Sequence of chain 1.A:
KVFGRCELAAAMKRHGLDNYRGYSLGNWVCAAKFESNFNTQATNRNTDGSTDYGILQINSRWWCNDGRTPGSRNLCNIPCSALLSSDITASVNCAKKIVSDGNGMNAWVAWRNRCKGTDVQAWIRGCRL

A protein and the small-molecule ligand that binds it are described below.
Small molecule (SMILES): O=C(O)c1cc(N2C=C(CCO)NN2)cc(C(=O)O)n1

Binding-site contacts:
Ligand atom O1 contacts residue IKX1 of chain 1.E at 3.2 Å (h-bond).
Ligand atom O4 contacts residue EU31 of chain 1.B at 2.5 Å.
Ligand atom O3 contacts residue TRP123 of chain 1.A at 3.7 Å.
Ligand atom C10 contacts residue TRP123 of chain 1.A at 3.4 Å (hydrophobic).
Ligand atom O3 contacts residue ARG5 of chain 1.A at 4.0 Å.
Ligand atom O4 contacts residue IKX1 of chain 1.D at 3.2 Å (h-bond).
Ligand atom N1 contacts residue EU31 of chain 1.B at 2.6 Å.
Ligand atom C6 contacts residue EU31 of chain 1.B at 3.4 Å.
Ligand atom N1 contacts residue IKX1 of chain 1.D at 3.0 Å (h-bond).
Ligand atom C2 contacts residue IKX1 of chain 1.E at 3.7 Å.
Ligand atom C1 contacts residue IKX1 of chain 1.E at 3.7 Å.
Ligand atom C11 contacts residue TRP123 of chain 1.A at 4.2 Å (hydrophobic).
Ligand atom N2 contacts residue TRP123 of chain 1.A at 4.3 Å.
Ligand atom C9 contacts residue TRP123 of chain 1.A at 3.9 Å (hydrophobic).
Ligand atom C10 contacts residue ALA122 of chain 1.A at 4.1 Å (hydrophobic).
Ligand atom C8 contacts residue TRP123 of chain 1.A at 3.5 Å (hydrophobic).
Ligand atom N4 contacts residue ALA122 of chain 1.A at 3.8 Å.
Ligand atom C6 contacts residue IKX1 of chain 1.D at 3.4 Å.
Ligand atom C6 contacts residue IKX1 of chain 1.E at 3.8 Å.
Ligand atom C7 contacts residue IKX1 of chain 1.E at 3.9 Å.
Ligand atom C6 contacts residue ARG5 of chain 1.A at 3.7 Å.
Ligand atom C1 contacts residue EU31 of chain 1.B at 3.4 Å.
Ligand atom C7 contacts residue EU31 of chain 1.B at 3.3 Å.
Ligand atom C7 contacts residue IKX1 of chain 1.D at 3.5 Å.
Ligand atom O4 contacts residue IKX1 of chain 1.E at 3.1 Å (h-bond).
Ligand atom O4 contacts residue LYS33 of chain 1.A at 3.5 Å (salt-bridge).
Ligand atom C1 contacts residue IKX1 of chain 1.D at 4.0 Å.
Ligand atom O1 contacts residue IKX1 of chain 1.D at 3.0 Å (h-bond).
Ligand atom O1 contacts residue EU31 of chain 1.B at 2.5 Å.
Ligand atom C5 contacts residue ARG5 of chain 1.A at 3.8 Å.
Ligand atom O3 contacts residue LYS33 of chain 1.A at 2.7 Å (salt-bridge).
Ligand atom C9 contacts residue ALA122 of chain 1.A at 4.2 Å (hydrophobic).
Ligand atom C2 contacts residue IKX1 of chain 1.D at 3.7 Å.
Ligand atom C7 contacts residue LYS33 of chain 1.A at 3.4 Å.
Ligand atom N1 contacts residue ARG5 of chain 1.A at 4.2 Å.
Ligand atom C5 contacts residue TRP123 of chain 1.A at 3.5 Å (hydrophobic).
Ligand atom N1 contacts residue IKX1 of chain 1.E at 3.1 Å (h-bond).
Ligand atom C7 contacts residue ARG5 of chain 1.A at 3.9 Å.
Ligand atom C2 contacts residue EU31 of chain 1.B at 3.4 Å.
Ligand atom O3 contacts residue PHE38 of chain 1.A at 3.4 Å.